Sequence of chain 1.B:
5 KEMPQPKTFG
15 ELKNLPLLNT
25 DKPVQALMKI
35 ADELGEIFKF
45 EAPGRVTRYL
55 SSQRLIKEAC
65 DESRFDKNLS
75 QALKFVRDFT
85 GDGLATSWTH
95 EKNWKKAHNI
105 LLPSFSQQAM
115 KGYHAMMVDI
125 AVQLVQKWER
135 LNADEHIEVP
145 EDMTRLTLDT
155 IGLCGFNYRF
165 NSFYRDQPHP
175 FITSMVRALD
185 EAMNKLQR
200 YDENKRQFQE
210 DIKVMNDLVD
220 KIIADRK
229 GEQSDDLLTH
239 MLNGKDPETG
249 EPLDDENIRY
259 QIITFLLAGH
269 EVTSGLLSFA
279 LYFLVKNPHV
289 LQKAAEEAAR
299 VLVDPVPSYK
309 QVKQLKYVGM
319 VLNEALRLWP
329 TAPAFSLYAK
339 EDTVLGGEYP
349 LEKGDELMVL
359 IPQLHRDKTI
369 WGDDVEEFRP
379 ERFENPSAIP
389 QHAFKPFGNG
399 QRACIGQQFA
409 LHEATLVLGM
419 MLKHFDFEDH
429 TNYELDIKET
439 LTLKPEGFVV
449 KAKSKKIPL

The small molecule below binds the protein below.
Small molecule (SMILES): Cc1ccc(N)cc1

Binding-site contacts:
Ligand atom C6 contacts residue ALA266 of chain 1.B at 4.1 Å (hydrophobic).
Ligand atom C4 contacts residue ALA330 of chain 1.B at 3.7 Å (hydrophobic).
Ligand atom C6 contacts residue ALA89 of chain 1.B at 4.3 Å (hydrophobic).
Ligand atom C7 contacts residue ALA89 of chain 1.B at 3.9 Å (hydrophobic).
Ligand atom C5 contacts residue ALA266 of chain 1.B at 4.1 Å (hydrophobic).
Ligand atom C4 contacts residue VAL270 of chain 1.B at 4.2 Å (hydrophobic).
Ligand atom C1 contacts residue HEM1 of chain 1.E at 3.9 Å.
Ligand atom C3 contacts residue HEM1 of chain 1.E at 4.0 Å.
Ligand atom C7 contacts residue HEM1 of chain 1.E at 4.4 Å.
Ligand atom N1 contacts residue ALA266 of chain 1.B at 3.2 Å.
Ligand atom N1 contacts residue HEM1 of chain 1.E at 2.6 Å.
Ligand atom N1 contacts residue VAL270 of chain 1.B at 4.1 Å.
Ligand atom C5 contacts residue HEM1 of chain 1.E at 3.3 Å.
Ligand atom C2 contacts residue HEM1 of chain 1.E at 4.1 Å.
Ligand atom C1 contacts residue LEU77 of chain 1.B at 4.0 Å (hydrophobic).
Ligand atom C5 contacts residue VAL270 of chain 1.B at 4.3 Å (hydrophobic).
Ligand atom C4 contacts residue HEM1 of chain 1.E at 3.4 Å.
Ligand atom C6 contacts residue HEM1 of chain 1.E at 3.8 Å.
Ligand atom C3 contacts residue ALA330 of chain 1.B at 3.7 Å (hydrophobic).